Sequence of chain 1.A:
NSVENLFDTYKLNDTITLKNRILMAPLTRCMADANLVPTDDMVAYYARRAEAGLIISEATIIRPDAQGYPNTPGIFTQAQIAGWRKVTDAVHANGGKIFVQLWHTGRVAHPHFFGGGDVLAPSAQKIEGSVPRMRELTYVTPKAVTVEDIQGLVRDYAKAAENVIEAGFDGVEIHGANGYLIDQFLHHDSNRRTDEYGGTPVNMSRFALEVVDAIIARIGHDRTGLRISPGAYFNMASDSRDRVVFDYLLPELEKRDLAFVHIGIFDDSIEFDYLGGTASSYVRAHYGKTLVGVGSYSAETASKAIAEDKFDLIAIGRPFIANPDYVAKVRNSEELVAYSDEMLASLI

Binding-site contacts:
Ligand atom C contacts residue ARG70 of chain 1.A at 3.9 Å.
Ligand atom C2 contacts residue PHE83 of chain 1.A at 3.8 Å (hydrophobic).
Ligand atom C1 contacts residue PRO71 of chain 1.A at 4.1 Å (hydrophobic).
Ligand atom C contacts residue ILE69 of chain 1.A at 4.4 Å (hydrophobic).
Ligand atom C5 contacts residue PHE83 of chain 1.A at 3.7 Å (hydrophobic).
Ligand atom C4 contacts residue PHE83 of chain 1.A at 3.7 Å (hydrophobic).
Ligand atom O contacts residue ARG70 of chain 1.A at 3.6 Å.
Ligand atom C1 contacts residue PHE83 of chain 1.A at 4.0 Å (hydrophobic).
Ligand atom C6 contacts residue PHE83 of chain 1.A at 3.8 Å (hydrophobic).
Ligand atom O1 contacts residue PHE83 of chain 1.A at 4.3 Å.
Ligand atom O1 contacts residue THR84 of chain 1.A at 3.7 Å.
Ligand atom C contacts residue ASP163 of chain 1.A at 3.9 Å.
Ligand atom C3 contacts residue PHE83 of chain 1.A at 3.2 Å (hydrophobic).
Ligand atom O contacts residue PRO71 of chain 1.A at 4.0 Å.
Ligand atom C5 contacts residue PRO71 of chain 1.A at 4.3 Å (hydrophobic).
Ligand atom C6 contacts residue PRO71 of chain 1.A at 3.5 Å (hydrophobic).
Ligand atom C4 contacts residue THR84 of chain 1.A at 4.3 Å.

This small molecule binds to this protein.
Small molecule (SMILES): COc1ccc(O)cc1